A protein and the small-molecule ligand that binds it are described below.
Small molecule (SMILES): CC(=O)N[C@@H]1[C@@H](O)[C@H](O)[C@@H](CO)O[C@H]1O

Sequence of chain 1.A:
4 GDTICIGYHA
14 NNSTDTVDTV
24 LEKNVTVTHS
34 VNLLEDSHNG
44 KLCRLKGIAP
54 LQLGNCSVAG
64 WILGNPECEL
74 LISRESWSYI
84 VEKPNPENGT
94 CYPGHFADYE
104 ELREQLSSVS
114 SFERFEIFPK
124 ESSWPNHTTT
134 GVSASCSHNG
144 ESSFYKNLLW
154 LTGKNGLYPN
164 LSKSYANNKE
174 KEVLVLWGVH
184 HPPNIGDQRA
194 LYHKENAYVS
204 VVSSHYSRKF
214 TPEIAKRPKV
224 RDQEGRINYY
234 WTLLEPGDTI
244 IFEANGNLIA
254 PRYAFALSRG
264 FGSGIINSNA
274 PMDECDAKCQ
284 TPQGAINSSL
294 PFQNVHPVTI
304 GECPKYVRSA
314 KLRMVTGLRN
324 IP

Binding-site contacts:
Ligand atom C7 contacts residue SER291 of chain 1.A at 3.9 Å.
Ligand atom C3 contacts residue ASN290 of chain 1.A at 3.8 Å.
Ligand atom N2 contacts residue SER291 of chain 1.A at 3.3 Å.
Ligand atom C8 contacts residue LEU293 of chain 1.A at 3.9 Å (hydrophobic).
Ligand atom C1 contacts residue SER291 of chain 1.A at 4.1 Å.
Ligand atom N2 contacts residue ASN290 of chain 1.A at 3.0 Å (h-bond).
Ligand atom C1 contacts residue ASN290 of chain 1.A at 1.4 Å.
Ligand atom C2 contacts residue SER291 of chain 1.A at 4.4 Å.
Ligand atom C2 contacts residue ASN290 of chain 1.A at 2.5 Å.
Ligand atom O5 contacts residue ASN290 of chain 1.A at 2.3 Å (h-bond).
Ligand atom C8 contacts residue SER291 of chain 1.A at 3.5 Å.
Ligand atom C8 contacts residue SER292 of chain 1.A at 3.9 Å.
Ligand atom C5 contacts residue ASN290 of chain 1.A at 3.6 Å.
Ligand atom C7 contacts residue ASN290 of chain 1.A at 4.2 Å.
Ligand atom C4 contacts residue ASN290 of chain 1.A at 4.2 Å.